Binding-site contacts:
Ligand atom C8 contacts residue ASN223 of chain 1.A at 4.0 Å.
Ligand atom C2 contacts residue ASN223 of chain 1.A at 2.4 Å.
Ligand atom N2 contacts residue ASN223 of chain 1.A at 3.0 Å (h-bond).
Ligand atom O7 contacts residue ASN223 of chain 1.A at 3.3 Å (h-bond).
Ligand atom C5 contacts residue ASN223 of chain 1.A at 3.6 Å.
Ligand atom C4 contacts residue ASN223 of chain 1.A at 4.1 Å.
Ligand atom O7 contacts residue ASN222 of chain 1.A at 3.1 Å (h-bond).
Ligand atom C3 contacts residue ASN223 of chain 1.A at 3.8 Å.
Ligand atom C8 contacts residue ASN222 of chain 1.A at 3.4 Å.
Ligand atom C7 contacts residue ASN222 of chain 1.A at 3.9 Å.
Ligand atom C8 contacts residue GLU219 of chain 1.A at 3.7 Å.
Ligand atom C7 contacts residue ASN223 of chain 1.A at 3.3 Å.
Ligand atom C1 contacts residue ASN223 of chain 1.A at 1.4 Å.
Ligand atom C8 contacts residue LYS218 of chain 1.A at 4.1 Å.
Ligand atom O5 contacts residue ASN223 of chain 1.A at 2.3 Å (h-bond).

Sequence of chain 1.A:
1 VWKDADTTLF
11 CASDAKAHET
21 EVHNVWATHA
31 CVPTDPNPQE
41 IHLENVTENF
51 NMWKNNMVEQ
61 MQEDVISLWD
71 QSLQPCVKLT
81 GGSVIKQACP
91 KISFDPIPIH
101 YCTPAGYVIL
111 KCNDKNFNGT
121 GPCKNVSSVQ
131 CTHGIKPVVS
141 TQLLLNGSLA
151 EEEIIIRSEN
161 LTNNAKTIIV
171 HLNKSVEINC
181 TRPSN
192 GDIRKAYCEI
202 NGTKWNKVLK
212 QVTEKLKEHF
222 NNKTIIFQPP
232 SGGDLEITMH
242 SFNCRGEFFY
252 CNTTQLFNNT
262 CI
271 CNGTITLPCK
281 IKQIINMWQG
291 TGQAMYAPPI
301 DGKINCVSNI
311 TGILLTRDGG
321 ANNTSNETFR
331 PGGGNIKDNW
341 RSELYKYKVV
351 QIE

The protein below binds the small molecule below.
Small molecule (SMILES): CC(=O)N[C@@H]1[C@@H](O)[C@H](O)[C@@H](CO)O[C@H]1O